Sequence of chain 1.E:
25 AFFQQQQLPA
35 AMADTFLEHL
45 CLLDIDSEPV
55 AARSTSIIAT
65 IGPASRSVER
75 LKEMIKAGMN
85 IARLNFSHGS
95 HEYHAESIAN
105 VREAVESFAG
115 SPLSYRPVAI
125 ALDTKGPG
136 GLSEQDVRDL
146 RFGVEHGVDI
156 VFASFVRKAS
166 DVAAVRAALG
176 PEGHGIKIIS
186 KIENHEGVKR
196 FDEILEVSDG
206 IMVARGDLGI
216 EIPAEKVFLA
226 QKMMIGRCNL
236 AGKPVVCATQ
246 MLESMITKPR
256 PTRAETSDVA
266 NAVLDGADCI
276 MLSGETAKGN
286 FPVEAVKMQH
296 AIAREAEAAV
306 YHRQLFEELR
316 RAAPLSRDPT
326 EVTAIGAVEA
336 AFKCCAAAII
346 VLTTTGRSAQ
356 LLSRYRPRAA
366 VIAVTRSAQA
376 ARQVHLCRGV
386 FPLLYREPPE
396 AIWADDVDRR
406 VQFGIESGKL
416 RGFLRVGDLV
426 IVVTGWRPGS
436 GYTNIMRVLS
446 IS

Binding-site contacts:
Ligand atom O3 contacts residue MG1 of chain 1.DA at 1.9 Å.
Ligand atom O2 contacts residue MG1 of chain 1.DA at 4.0 Å.
Ligand atom O1 contacts residue MG1 of chain 1.DA at 4.0 Å.
Ligand atom O1 contacts residue MET207 of chain 1.E at 4.4 Å.
Ligand atom C2 contacts residue THR244 of chain 1.E at 3.6 Å.
Ligand atom O4 contacts residue ALA209 of chain 1.E at 3.5 Å (h-bond).
Ligand atom C1 contacts residue GLU188 of chain 1.E at 3.7 Å.
Ligand atom O4 contacts residue GLU188 of chain 1.E at 2.7 Å (salt-bridge).
Ligand atom C2 contacts residue ALA209 of chain 1.E at 3.5 Å (hydrophobic).
Ligand atom C2 contacts residue GLY211 of chain 1.E at 3.8 Å.
Ligand atom O4 contacts residue MG1 of chain 1.DA at 2.2 Å.
Ligand atom O4 contacts residue ASP212 of chain 1.E at 2.8 Å (salt-bridge).
Ligand atom C1 contacts residue LYS186 of chain 1.E at 3.5 Å.
Ligand atom C2 contacts residue ASP212 of chain 1.E at 3.8 Å.
Ligand atom O1 contacts residue THR244 of chain 1.E at 3.5 Å (h-bond).
Ligand atom O3 contacts residue ALA209 of chain 1.E at 4.2 Å.
Ligand atom O2 contacts residue GLY211 of chain 1.E at 3.0 Å (h-bond).
Ligand atom C2 contacts residue GLU188 of chain 1.E at 3.5 Å.
Ligand atom C1 contacts residue MG1 of chain 1.DA at 2.7 Å.
Ligand atom O1 contacts residue MET276 of chain 1.E at 4.2 Å.
Ligand atom C1 contacts residue ALA209 of chain 1.E at 3.9 Å (hydrophobic).
Ligand atom C1 contacts residue ASP212 of chain 1.E at 4.3 Å.
Ligand atom O2 contacts residue ALA209 of chain 1.E at 3.3 Å.
Ligand atom O2 contacts residue ARG210 of chain 1.E at 3.6 Å (salt-bridge).
Ligand atom O3 contacts residue LYS186 of chain 1.E at 2.8 Å (salt-bridge).
Ligand atom O2 contacts residue THR244 of chain 1.E at 2.6 Å (h-bond).
Ligand atom O3 contacts residue ASP212 of chain 1.E at 3.7 Å.
Ligand atom O1 contacts residue LYS186 of chain 1.E at 3.7 Å.
Ligand atom O1 contacts residue ARG87 of chain 1.E at 3.9 Å.
Ligand atom O2 contacts residue ASP212 of chain 1.E at 3.9 Å.
Ligand atom C2 contacts residue MG1 of chain 1.DA at 2.8 Å.
Ligand atom O1 contacts residue ALA209 of chain 1.E at 4.4 Å.
Ligand atom O3 contacts residue GLU188 of chain 1.E at 3.2 Å (salt-bridge).
Ligand atom O4 contacts residue GLY211 of chain 1.E at 3.8 Å.
Ligand atom C2 contacts residue ARG210 of chain 1.E at 4.4 Å.
Ligand atom C1 contacts residue THR244 of chain 1.E at 4.1 Å.

A small-molecule ligand and the protein it binds are described below.
Small molecule (SMILES): O=C([O-])C(=O)[O-]